Sequence of chain 1.B:
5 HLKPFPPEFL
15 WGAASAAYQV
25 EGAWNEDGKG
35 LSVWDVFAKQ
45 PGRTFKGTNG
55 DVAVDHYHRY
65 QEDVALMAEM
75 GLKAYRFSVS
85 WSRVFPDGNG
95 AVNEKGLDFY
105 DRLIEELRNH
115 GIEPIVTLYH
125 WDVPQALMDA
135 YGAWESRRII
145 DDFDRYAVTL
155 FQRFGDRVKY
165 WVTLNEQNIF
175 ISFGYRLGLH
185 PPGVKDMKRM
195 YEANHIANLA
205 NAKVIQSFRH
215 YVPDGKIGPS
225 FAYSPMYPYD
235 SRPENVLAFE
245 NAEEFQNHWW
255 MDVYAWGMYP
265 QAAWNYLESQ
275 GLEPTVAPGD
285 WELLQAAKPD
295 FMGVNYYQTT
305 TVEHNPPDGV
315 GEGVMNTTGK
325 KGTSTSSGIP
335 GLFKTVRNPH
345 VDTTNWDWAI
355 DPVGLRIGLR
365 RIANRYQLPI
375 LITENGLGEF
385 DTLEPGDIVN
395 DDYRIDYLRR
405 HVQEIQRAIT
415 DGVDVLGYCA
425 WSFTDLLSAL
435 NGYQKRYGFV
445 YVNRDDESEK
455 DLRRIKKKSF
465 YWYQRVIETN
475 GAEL

Binding-site contacts:
Ligand atom O3 contacts residue TRP125 of chain 1.B at 3.7 Å.
Ligand atom C1 contacts residue ILE173 of chain 1.B at 3.8 Å (hydrophobic).
Ligand atom O5 contacts residue GLU378 of chain 1.B at 3.3 Å (salt-bridge).
Ligand atom O2 contacts residue GLU170 of chain 1.B at 2.5 Å (salt-bridge).
Ligand atom O3 contacts residue HIS124 of chain 1.B at 3.1 Å (h-bond).
Ligand atom C2 contacts residue GLU170 of chain 1.B at 3.2 Å.
Ligand atom C6 contacts residue TYR301 of chain 1.B at 3.3 Å (hydrophobic).
Ligand atom O5 contacts residue TYR301 of chain 1.B at 3.4 Å.
Ligand atom O1P contacts residue TRP352 of chain 1.B at 3.7 Å.
Ligand atom O6 contacts residue GLU170 of chain 1.B at 2.5 Å (salt-bridge).
Ligand atom O2 contacts residue GLU378 of chain 1.B at 2.6 Å (salt-bridge).
Ligand atom C1 contacts residue GLU378 of chain 1.B at 3.6 Å.
Ligand atom C5 contacts residue GLU378 of chain 1.B at 3.6 Å.
Ligand atom O6 contacts residue ALA226 of chain 1.B at 3.3 Å.
Ligand atom O2P contacts residue ASN435 of chain 1.B at 3.0 Å (h-bond).
Ligand atom C6 contacts residue TYR441 of chain 1.B at 3.2 Å (hydrophobic).
Ligand atom O2 contacts residue PHE177 of chain 1.B at 3.0 Å.
Ligand atom C2 contacts residue GLU378 of chain 1.B at 3.6 Å.
Ligand atom O6 contacts residue TYR301 of chain 1.B at 3.5 Å.
Ligand atom C5 contacts residue GLU170 of chain 1.B at 3.6 Å.
Ligand atom C6 contacts residue GLU170 of chain 1.B at 3.4 Å.
Ligand atom C4 contacts residue TRP425 of chain 1.B at 3.8 Å (hydrophobic).
Ligand atom P contacts residue SER432 of chain 1.B at 3.5 Å.
Ligand atom O2 contacts residue HIS124 of chain 1.B at 3.3 Å.
Ligand atom C1 contacts residue GLU170 of chain 1.B at 3.2 Å.
Ligand atom O3P contacts residue SER432 of chain 1.B at 2.6 Å (h-bond).
Ligand atom C5 contacts residue TRP425 of chain 1.B at 3.7 Å (hydrophobic).
Ligand atom O2P contacts residue SER432 of chain 1.B at 3.5 Å (h-bond).
Ligand atom O4 contacts residue TRP425 of chain 1.B at 2.8 Å (h-bond).
Ligand atom O6 contacts residue TRP352 of chain 1.B at 3.5 Å.
Ligand atom O6 contacts residue ASN299 of chain 1.B at 3.7 Å.
Ligand atom C2 contacts residue TRP125 of chain 1.B at 3.5 Å (hydrophobic).
Ligand atom P contacts residue TYR441 of chain 1.B at 3.8 Å.
Ligand atom O3 contacts residue GLN23 of chain 1.B at 2.5 Å (h-bond).
Ligand atom O1P contacts residue LYS439 of chain 1.B at 2.5 Å (salt-bridge).
Ligand atom O1P contacts residue TYR441 of chain 1.B at 2.6 Å (h-bond).
Ligand atom C3 contacts residue TRP425 of chain 1.B at 3.6 Å (hydrophobic).
Ligand atom C5 contacts residue TYR301 of chain 1.B at 3.4 Å (hydrophobic).
Ligand atom O4 contacts residue GLN23 of chain 1.B at 3.1 Å (h-bond).
Ligand atom O4 contacts residue TRP125 of chain 1.B at 3.7 Å.

This small molecule binds to this protein.
Small molecule (SMILES): O=P(O)(O)OC[C@H]1O[C@@H](O[C@H]2[C@H](O)[C@@H](O)[C@H](O)O[C@@H]2CO)[C@H](O)[C@@H](O)[C@@H]1O